Binding-site contacts:
Ligand atom O5 contacts residue THR94 of chain 2.F at 3.8 Å.
Ligand atom C4 contacts residue ASN77 of chain 2.F at 4.2 Å.
Ligand atom C3 contacts residue ASN77 of chain 2.F at 3.7 Å.
Ligand atom O6 contacts residue THR94 of chain 2.F at 4.0 Å.
Ligand atom C5 contacts residue ASN77 of chain 2.F at 3.7 Å.
Ligand atom C7 contacts residue ASN77 of chain 2.F at 2.7 Å.
Ligand atom N2 contacts residue NAG1 of chain 2.L at 4.2 Å.
Ligand atom C1 contacts residue NAG1 of chain 2.L at 3.4 Å.
Ligand atom C8 contacts residue NAG1 of chain 2.L at 4.3 Å.
Ligand atom O5 contacts residue ASN77 of chain 2.F at 2.4 Å (h-bond).
Ligand atom C1 contacts residue ASN77 of chain 2.F at 1.5 Å.
Ligand atom C5 contacts residue NAG1 of chain 2.L at 4.5 Å.
Ligand atom C2 contacts residue NAG1 of chain 2.L at 4.3 Å.
Ligand atom O5 contacts residue NAG1 of chain 2.L at 4.2 Å.
Ligand atom C6 contacts residue THR94 of chain 2.F at 4.0 Å.
Ligand atom C2 contacts residue ASN77 of chain 2.F at 2.3 Å.
Ligand atom C8 contacts residue ASN77 of chain 2.F at 4.1 Å.
Ligand atom N2 contacts residue ASN77 of chain 2.F at 2.8 Å (h-bond).
Ligand atom C7 contacts residue NAG1 of chain 2.L at 4.3 Å.
Ligand atom O7 contacts residue ASN77 of chain 2.F at 2.3 Å (h-bond).

Sequence of chain 2.F:
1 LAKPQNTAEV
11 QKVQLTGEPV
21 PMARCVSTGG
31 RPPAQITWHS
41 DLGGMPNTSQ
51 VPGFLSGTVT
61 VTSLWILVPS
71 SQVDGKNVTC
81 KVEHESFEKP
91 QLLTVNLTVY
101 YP

A small-molecule ligand and the protein it binds are described below.
Small molecule (SMILES): CC(=O)N[C@H]1[C@H](O[C@H]2[C@H](O)[C@@H](NC(C)=O)CO[C@@H]2CO)O[C@H](CO)[C@@H](O)[C@@H]1O